A protein and the small-molecule ligand that binds it are described below.
Small molecule (SMILES): CC(=O)N[C@@H]1[C@@H](O)[C@H](O)[C@@H](CO)O[C@H]1O

Sequence of chain 1.A:
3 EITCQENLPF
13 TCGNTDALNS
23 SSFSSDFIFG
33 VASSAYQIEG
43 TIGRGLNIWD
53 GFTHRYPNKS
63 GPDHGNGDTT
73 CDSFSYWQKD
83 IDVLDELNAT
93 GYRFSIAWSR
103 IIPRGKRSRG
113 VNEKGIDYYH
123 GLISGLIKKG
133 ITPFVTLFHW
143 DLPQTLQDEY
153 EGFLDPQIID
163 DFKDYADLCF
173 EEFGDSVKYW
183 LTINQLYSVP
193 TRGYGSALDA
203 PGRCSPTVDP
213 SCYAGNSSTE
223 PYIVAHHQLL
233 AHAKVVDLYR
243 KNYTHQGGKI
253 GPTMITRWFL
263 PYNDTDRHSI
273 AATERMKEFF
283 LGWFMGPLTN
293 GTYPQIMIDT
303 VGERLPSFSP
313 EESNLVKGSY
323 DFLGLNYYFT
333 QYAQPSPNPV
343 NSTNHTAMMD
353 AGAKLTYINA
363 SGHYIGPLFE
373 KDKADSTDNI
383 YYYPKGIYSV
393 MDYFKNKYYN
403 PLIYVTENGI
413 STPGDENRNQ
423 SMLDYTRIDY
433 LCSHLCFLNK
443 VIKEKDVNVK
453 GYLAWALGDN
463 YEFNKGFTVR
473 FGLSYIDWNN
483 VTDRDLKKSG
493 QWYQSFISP

Binding-site contacts:
Ligand atom C4 contacts residue ASN60 of chain 1.A at 4.2 Å.
Ligand atom O6 contacts residue TYR58 of chain 1.A at 3.7 Å.
Ligand atom C3 contacts residue ASN60 of chain 1.A at 3.8 Å.
Ligand atom C1 contacts residue SO41 of chain 1.U at 4.1 Å.
Ligand atom C7 contacts residue SO41 of chain 1.U at 3.8 Å.
Ligand atom O5 contacts residue ASN60 of chain 1.A at 2.4 Å (h-bond).
Ligand atom C1 contacts residue ASN60 of chain 1.A at 1.5 Å.
Ligand atom N2 contacts residue ASN60 of chain 1.A at 2.9 Å (h-bond).
Ligand atom C5 contacts residue ASN60 of chain 1.A at 3.6 Å.
Ligand atom O4 contacts residue SER213 of chain 1.A at 4.0 Å.
Ligand atom C5 contacts residue SER213 of chain 1.A at 4.3 Å.
Ligand atom C6 contacts residue SER213 of chain 1.A at 4.3 Å.
Ligand atom O7 contacts residue ASN60 of chain 1.A at 4.3 Å.
Ligand atom O7 contacts residue SO41 of chain 1.U at 3.6 Å (h-bond).
Ligand atom C2 contacts residue SO41 of chain 1.U at 4.1 Å.
Ligand atom C7 contacts residue ASN60 of chain 1.A at 3.8 Å.
Ligand atom O6 contacts residue ASN60 of chain 1.A at 4.5 Å.
Ligand atom O6 contacts residue SER213 of chain 1.A at 4.0 Å.
Ligand atom N2 contacts residue SO41 of chain 1.U at 4.0 Å.
Ligand atom C2 contacts residue ASN60 of chain 1.A at 2.6 Å.